Binding-site contacts:
Ligand atom C1 contacts residue ASN53 of chain 1.C at 1.4 Å.
Ligand atom C7 contacts residue LEU46 of chain 1.C at 4.3 Å (hydrophobic).
Ligand atom O6 contacts residue ASN53 of chain 1.C at 4.0 Å.
Ligand atom C8 contacts residue LEU46 of chain 1.C at 4.0 Å (hydrophobic).
Ligand atom O5 contacts residue ASN53 of chain 1.C at 2.4 Å (h-bond).
Ligand atom C6 contacts residue THR55 of chain 1.C at 4.1 Å.
Ligand atom O6 contacts residue THR55 of chain 1.C at 3.2 Å.
Ligand atom N2 contacts residue ASN53 of chain 1.C at 2.9 Å (h-bond).
Ligand atom C7 contacts residue ASN53 of chain 1.C at 3.2 Å.
Ligand atom O7 contacts residue LEU46 of chain 1.C at 4.4 Å.
Ligand atom C5 contacts residue ASN53 of chain 1.C at 3.6 Å.
Ligand atom C2 contacts residue ASN53 of chain 1.C at 2.4 Å.
Ligand atom C3 contacts residue ASN53 of chain 1.C at 3.8 Å.
Ligand atom C4 contacts residue ASN53 of chain 1.C at 4.2 Å.
Ligand atom C8 contacts residue ASN53 of chain 1.C at 4.5 Å.
Ligand atom O7 contacts residue ASN53 of chain 1.C at 3.1 Å (h-bond).

Sequence of chain 1.C:
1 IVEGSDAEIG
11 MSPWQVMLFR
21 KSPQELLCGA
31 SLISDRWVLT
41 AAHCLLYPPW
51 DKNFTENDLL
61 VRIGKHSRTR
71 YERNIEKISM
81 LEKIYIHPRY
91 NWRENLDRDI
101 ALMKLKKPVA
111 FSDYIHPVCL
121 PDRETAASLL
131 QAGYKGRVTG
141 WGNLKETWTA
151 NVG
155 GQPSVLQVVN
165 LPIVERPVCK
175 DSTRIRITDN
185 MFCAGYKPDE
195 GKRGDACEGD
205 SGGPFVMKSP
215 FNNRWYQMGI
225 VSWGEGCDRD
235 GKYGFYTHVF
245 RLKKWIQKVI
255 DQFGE

This protein binds this small molecule.
Small molecule (SMILES): CC(=O)N[C@@H]1[C@@H](O)[C@H](O)[C@@H](CO)O[C@H]1O